Sequence of chain 1.C:
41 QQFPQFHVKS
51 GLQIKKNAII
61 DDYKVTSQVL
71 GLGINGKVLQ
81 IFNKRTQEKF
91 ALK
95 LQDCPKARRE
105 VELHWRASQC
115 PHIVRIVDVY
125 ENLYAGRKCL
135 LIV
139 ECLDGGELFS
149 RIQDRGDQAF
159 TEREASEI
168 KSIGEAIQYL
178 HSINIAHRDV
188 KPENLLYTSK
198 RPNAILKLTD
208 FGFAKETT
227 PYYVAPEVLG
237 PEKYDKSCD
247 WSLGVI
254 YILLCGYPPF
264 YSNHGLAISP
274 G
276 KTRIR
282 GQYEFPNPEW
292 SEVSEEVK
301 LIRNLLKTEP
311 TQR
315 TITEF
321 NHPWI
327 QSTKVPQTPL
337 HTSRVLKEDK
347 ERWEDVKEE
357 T

Binding-site contacts:
Ligand atom C6 contacts residue LEU193 of chain 1.C at 3.5 Å (hydrophobic).
Ligand atom C8 contacts residue GLU139 of chain 1.C at 3.7 Å.
Ligand atom C27 contacts residue ASN191 of chain 1.C at 3.9 Å.
Ligand atom C26 contacts residue GLY71 of chain 1.C at 3.8 Å.
Ligand atom C9 contacts residue ALA91 of chain 1.C at 3.6 Å (hydrophobic).
Ligand atom O4 contacts residue LEU70 of chain 1.C at 3.8 Å.
Ligand atom C9 contacts residue GLU139 of chain 1.C at 3.8 Å.
Ligand atom O6 contacts residue GLU190 of chain 1.C at 3.8 Å.
Ligand atom C16 contacts residue ASP207 of chain 1.C at 3.5 Å.
Ligand atom C4 contacts residue LEU141 of chain 1.C at 3.6 Å (hydrophobic).
Ligand atom N4 contacts residue GLU145 of chain 1.C at 3.3 Å (salt-bridge).
Ligand atom O5 contacts residue LEU141 of chain 1.C at 2.6 Å (h-bond).
Ligand atom N4 contacts residue GLU190 of chain 1.C at 3.2 Å (salt-bridge).
Ligand atom N1 contacts residue GLU139 of chain 1.C at 2.8 Å (salt-bridge).
Ligand atom O4 contacts residue GLY71 of chain 1.C at 3.5 Å.
Ligand atom O6 contacts residue LEU193 of chain 1.C at 3.8 Å.
Ligand atom C27 contacts residue GLU190 of chain 1.C at 3.6 Å.
Ligand atom C26 contacts residue GLY73 of chain 1.C at 3.4 Å.
Ligand atom C9 contacts residue VAL118 of chain 1.C at 3.9 Å (hydrophobic).
Ligand atom C14 contacts residue MSE138 of chain 1.C at 3.8 Å.
Ligand atom C16 contacts residue VAL78 of chain 1.C at 3.8 Å (hydrophobic).
Ligand atom C14 contacts residue ASP207 of chain 1.C at 3.6 Å.
Ligand atom C27 contacts residue THR206 of chain 1.C at 2.9 Å.
Ligand atom C8 contacts residue ALA91 of chain 1.C at 3.6 Å (hydrophobic).
Ligand atom C26 contacts residue LEU72 of chain 1.C at 3.5 Å (hydrophobic).
Ligand atom C15 contacts residue ASP207 of chain 1.C at 3.4 Å.
Ligand atom C5 contacts residue LEU193 of chain 1.C at 3.8 Å (hydrophobic).
Ligand atom O5 contacts residue GLU139 of chain 1.C at 3.8 Å.
Ligand atom C17 contacts residue VAL78 of chain 1.C at 3.7 Å (hydrophobic).
Ligand atom N1 contacts residue LEU141 of chain 1.C at 3.9 Å.
Ligand atom C19 contacts residue LEU193 of chain 1.C at 3.8 Å (hydrophobic).
Ligand atom C28 contacts residue GLU190 of chain 1.C at 3.5 Å.
Ligand atom C1 contacts residue LEU70 of chain 1.C at 3.8 Å (hydrophobic).
Ligand atom C13 contacts residue MSE138 of chain 1.C at 3.4 Å.
Ligand atom C26 contacts residue VAL78 of chain 1.C at 3.9 Å (hydrophobic).
Ligand atom C7 contacts residue LEU193 of chain 1.C at 3.9 Å (hydrophobic).
Ligand atom N1 contacts residue ALA91 of chain 1.C at 3.3 Å.
Ligand atom C8 contacts residue LEU141 of chain 1.C at 3.5 Å (hydrophobic).
Ligand atom C25 contacts residue LEU70 of chain 1.C at 3.2 Å (hydrophobic).
Ligand atom O5 contacts residue CYS140 of chain 1.C at 3.2 Å.

This protein binds this small molecule.
Small molecule (SMILES): CN[C@@H]1C[C@H]2O[C@@](C)([C@@H]1OC)n1c3ccccc3c3c4c(c5c6ccccc6n2c5c31)C(=O)NC4